Sequence of chain 1.A:
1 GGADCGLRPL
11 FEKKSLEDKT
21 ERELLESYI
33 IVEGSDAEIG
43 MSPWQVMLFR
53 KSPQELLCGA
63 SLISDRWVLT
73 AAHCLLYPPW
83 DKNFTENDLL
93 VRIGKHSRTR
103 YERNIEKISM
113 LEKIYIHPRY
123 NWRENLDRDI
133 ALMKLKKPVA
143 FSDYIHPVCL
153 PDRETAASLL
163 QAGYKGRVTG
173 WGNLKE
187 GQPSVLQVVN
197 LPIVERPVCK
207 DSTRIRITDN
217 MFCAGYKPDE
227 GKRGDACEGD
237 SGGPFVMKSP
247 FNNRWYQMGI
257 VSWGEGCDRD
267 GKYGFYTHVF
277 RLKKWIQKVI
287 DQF

A protein and the small-molecule ligand that binds it are described below.
Small molecule (SMILES): CC[C@H](C)[C@H](NC(=O)[C@@H]1CCCN1C(=O)[C@H](CCC(=O)O)NC(=O)[C@H](Cc1ccc(O)cc1)NC(=O)[C@H](CC(=O)O)NC(=O)CCCCCCCCCCCNC(=O)[C@H](Cc1cccs1)NC(=O)[C@H]1CCCCN1C(=O)[C@H](CCCN=C(N)N)NS(=O)(=O)c1ccc(C(C)(C)C)cc1)C(=O)N1CCC[C@H]1C(=O)N[C@@H](CCC(=O)O)C(=O)N[C@@H](CCC(=O)O)C(=O)N[C@@H](C)C(=O)O

Binding-site contacts:
Ligand atom NE contacts residue GLY262 of chain 1.A at 3.1 Å (h-bond).
Ligand atom NE contacts residue ALA232 of chain 1.A at 3.3 Å (h-bond).
Ligand atom O contacts residue SER237 of chain 1.A at 3.6 Å (h-bond).
Ligand atom O contacts residue TRP82 of chain 1.A at 3.5 Å.
Ligand atom CA contacts residue GLN56 of chain 1.A at 3.2 Å.
Ligand atom CG contacts residue GLY260 of chain 1.A at 3.4 Å.
Ligand atom CE2 contacts residue LYS84 of chain 1.A at 3.3 Å.
Ligand atom O contacts residue THR101 of chain 1.A at 3.5 Å.
Ligand atom O contacts residue GLY260 of chain 1.A at 3.1 Å (h-bond).
Ligand atom NH2 contacts residue ASP231 of chain 1.A at 2.9 Å (salt-bridge).
Ligand atom CB contacts residue GLU234 of chain 1.A at 3.3 Å.
Ligand atom CB contacts residue SER237 of chain 1.A at 3.4 Å.
Ligand atom N contacts residue THR101 of chain 1.A at 3.2 Å (h-bond).
Ligand atom CG contacts residue THR101 of chain 1.A at 3.5 Å.
Ligand atom C3 contacts residue TRP259 of chain 1.A at 3.5 Å (hydrophobic).
Ligand atom C contacts residue GLN56 of chain 1.A at 3.4 Å.
Ligand atom OD1 contacts residue ARG100 of chain 1.A at 2.8 Å (salt-bridge).
Ligand atom N contacts residue GLN56 of chain 1.A at 2.7 Å (h-bond).
Ligand atom N contacts residue GLY260 of chain 1.A at 2.7 Å (h-bond).
Ligand atom C2 contacts residue LEU59 of chain 1.A at 3.5 Å (hydrophobic).
Ligand atom OE1 contacts residue TYR103 of chain 1.A at 3.2 Å.
Ligand atom CE2 contacts residue ARG100 of chain 1.A at 3.4 Å.
Ligand atom CZ contacts residue ARG100 of chain 1.A at 3.5 Å.
Ligand atom CG2 contacts residue ILE110 of chain 1.A at 3.4 Å (hydrophobic).
Ligand atom CG1 contacts residue GLN56 of chain 1.A at 3.5 Å.
Ligand atom C3 contacts residue LEU58 of chain 1.A at 2.9 Å (hydrophobic).
Ligand atom CZ contacts residue ALA232 of chain 1.A at 3.5 Å (hydrophobic).
Ligand atom CB contacts residue GLN56 of chain 1.A at 3.6 Å.
Ligand atom CD contacts residue LEU128 of chain 1.A at 3.5 Å (hydrophobic).
Ligand atom CB contacts residue THR101 of chain 1.A at 3.4 Å.
Ligand atom CZ contacts residue LEU58 of chain 1.A at 3.5 Å (hydrophobic).
Ligand atom CD contacts residue TYR103 of chain 1.A at 3.5 Å (hydrophobic).
Ligand atom OE2 contacts residue TYR103 of chain 1.A at 3.4 Å (h-bond).
Ligand atom OH contacts residue LEU58 of chain 1.A at 3.1 Å.
Ligand atom CD contacts residue LEU59 of chain 1.A at 3.3 Å (hydrophobic).
Ligand atom OH contacts residue ARG100 of chain 1.A at 3.3 Å (salt-bridge).
Ligand atom CE1 contacts residue GLY260 of chain 1.A at 3.3 Å.
Ligand atom O contacts residue TRP259 of chain 1.A at 3.0 Å.
Ligand atom NH2 contacts residue ALA232 of chain 1.A at 3.4 Å (h-bond).
Ligand atom CD contacts residue GLY262 of chain 1.A at 3.5 Å.